Sequence of chain 1.A:
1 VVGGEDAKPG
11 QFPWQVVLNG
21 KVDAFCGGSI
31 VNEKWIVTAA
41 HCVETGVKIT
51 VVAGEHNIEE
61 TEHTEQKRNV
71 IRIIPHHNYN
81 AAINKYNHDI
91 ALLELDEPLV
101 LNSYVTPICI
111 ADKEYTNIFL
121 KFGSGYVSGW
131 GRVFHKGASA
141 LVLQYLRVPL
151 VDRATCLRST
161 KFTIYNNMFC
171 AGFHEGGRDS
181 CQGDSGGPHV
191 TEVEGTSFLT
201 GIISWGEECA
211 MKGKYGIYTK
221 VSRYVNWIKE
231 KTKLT

Binding-site contacts:
Ligand atom C14 contacts residue TYR86 of chain 1.A at 3.3 Å (hydrophobic).
Ligand atom C19 contacts residue TYR86 of chain 1.A at 3.5 Å (hydrophobic).
Ligand atom C3 contacts residue GLY206 of chain 1.A at 3.3 Å.
Ligand atom C9 contacts residue GLN182 of chain 1.A at 3.7 Å.
Ligand atom N3 contacts residue TYR86 of chain 1.A at 3.5 Å.
Ligand atom C7 contacts residue CYS181 of chain 1.A at 3.6 Å (hydrophobic).
Ligand atom C19 contacts residue TRP205 of chain 1.A at 3.7 Å (hydrophobic).
Ligand atom C7 contacts residue ILE203 of chain 1.A at 3.5 Å (hydrophobic).
Ligand atom C16 contacts residue PHE162 of chain 1.A at 3.5 Å (hydrophobic).
Ligand atom C4 contacts residue GLN182 of chain 1.A at 3.7 Å.
Ligand atom N5 contacts residue TYR86 of chain 1.A at 3.7 Å.
Ligand atom C contacts residue TRP205 of chain 1.A at 3.5 Å (hydrophobic).
Ligand atom C18 contacts residue PHE162 of chain 1.A at 3.7 Å (hydrophobic).
Ligand atom C6 contacts residue TRP205 of chain 1.A at 3.6 Å (hydrophobic).
Ligand atom C5 contacts residue SER185 of chain 1.A at 3.8 Å.
Ligand atom N4 contacts residue PHE162 of chain 1.A at 3.8 Å.
Ligand atom C12 contacts residue GLY206 of chain 1.A at 3.6 Å.
Ligand atom C1 contacts residue GLY206 of chain 1.A at 3.4 Å.
Ligand atom C3 contacts residue GLU207 of chain 1.A at 3.7 Å.
Ligand atom N1 contacts residue GLU207 of chain 1.A at 2.8 Å (salt-bridge).
Ligand atom C5 contacts residue CYS181 of chain 1.A at 3.8 Å (hydrophobic).
Ligand atom C6 contacts residue CYS181 of chain 1.A at 3.6 Å (hydrophobic).
Ligand atom C6 contacts residue GLY206 of chain 1.A at 3.7 Å.
Ligand atom N2 contacts residue GLY206 of chain 1.A at 3.2 Å (h-bond).
Ligand atom C14 contacts residue TRP205 of chain 1.A at 3.5 Å (hydrophobic).
Ligand atom C2 contacts residue GLY206 of chain 1.A at 3.3 Å.
Ligand atom C10 contacts residue GLY206 of chain 1.A at 3.8 Å.
Ligand atom C15 contacts residue TYR86 of chain 1.A at 3.6 Å (hydrophobic).
Ligand atom N1 contacts residue GLY206 of chain 1.A at 3.1 Å (h-bond).
Ligand atom C contacts residue SER180 of chain 1.A at 3.3 Å.
Ligand atom C5 contacts residue GLN182 of chain 1.A at 3.7 Å.
Ligand atom C8 contacts residue GLY206 of chain 1.A at 3.5 Å.
Ligand atom C7 contacts residue SER185 of chain 1.A at 3.6 Å.
Ligand atom C13 contacts residue GLY206 of chain 1.A at 3.3 Å.
Ligand atom O contacts residue GLU207 of chain 1.A at 3.7 Å.
Ligand atom C1 contacts residue TRP205 of chain 1.A at 3.6 Å (hydrophobic).
Ligand atom C18 contacts residue TYR86 of chain 1.A at 3.7 Å (hydrophobic).
Ligand atom C1 contacts residue CYS181 of chain 1.A at 3.7 Å (hydrophobic).
Ligand atom C11 contacts residue GLY206 of chain 1.A at 3.3 Å.
Ligand atom C2 contacts residue CYS209 of chain 1.A at 3.6 Å (hydrophobic).

A small-molecule ligand and the protein it binds are described below.
Small molecule (SMILES): Cc1cc2nc(CCNC(=O)c3ccc(-n4cnnc4)cc3)[nH]c2cc1C